Binding-site contacts:
Ligand atom C6 contacts residue ASN83 of chain 2.B at 4.2 Å.
Ligand atom C7 contacts residue LYS134 of chain 2.B at 3.6 Å.
Ligand atom O6 contacts residue ASN83 of chain 2.B at 4.5 Å.
Ligand atom C1 contacts residue ASN83 of chain 2.B at 1.8 Å.
Ligand atom C4 contacts residue ASN83 of chain 2.B at 4.3 Å.
Ligand atom C2 contacts residue ASN83 of chain 2.B at 3.2 Å.
Ligand atom C3 contacts residue ASN83 of chain 2.B at 4.3 Å.
Ligand atom C7 contacts residue ASN83 of chain 2.B at 4.0 Å.
Ligand atom N2 contacts residue ASN83 of chain 2.B at 3.8 Å.
Ligand atom C5 contacts residue ASN83 of chain 2.B at 3.4 Å.
Ligand atom O7 contacts residue ASN83 of chain 2.B at 3.2 Å (h-bond).
Ligand atom O5 contacts residue ASN83 of chain 2.B at 2.1 Å (h-bond).
Ligand atom C8 contacts residue LYS134 of chain 2.B at 4.2 Å.
Ligand atom O7 contacts residue LYS134 of chain 2.B at 2.5 Å (salt-bridge).

A small-molecule ligand and the protein it binds are described below.
Small molecule (SMILES): CC(=O)N[C@@H]1[C@@H](O)[C@H](O)[C@@H](CO)O[C@H]1O

Sequence of chain 2.B:
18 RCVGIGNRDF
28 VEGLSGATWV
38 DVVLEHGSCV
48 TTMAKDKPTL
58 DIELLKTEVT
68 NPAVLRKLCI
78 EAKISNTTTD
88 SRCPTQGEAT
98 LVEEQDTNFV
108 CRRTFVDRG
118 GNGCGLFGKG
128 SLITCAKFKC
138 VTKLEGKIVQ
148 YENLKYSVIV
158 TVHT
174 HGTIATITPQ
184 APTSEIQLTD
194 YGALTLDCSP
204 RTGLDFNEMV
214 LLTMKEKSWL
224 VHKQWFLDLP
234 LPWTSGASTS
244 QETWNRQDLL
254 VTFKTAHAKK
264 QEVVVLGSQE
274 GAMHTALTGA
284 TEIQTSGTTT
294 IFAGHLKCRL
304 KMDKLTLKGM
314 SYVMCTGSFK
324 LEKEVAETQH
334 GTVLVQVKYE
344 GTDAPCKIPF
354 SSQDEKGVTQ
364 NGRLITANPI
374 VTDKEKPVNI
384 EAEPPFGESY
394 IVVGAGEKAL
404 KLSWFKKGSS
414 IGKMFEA